Sequence of chain 1.B:
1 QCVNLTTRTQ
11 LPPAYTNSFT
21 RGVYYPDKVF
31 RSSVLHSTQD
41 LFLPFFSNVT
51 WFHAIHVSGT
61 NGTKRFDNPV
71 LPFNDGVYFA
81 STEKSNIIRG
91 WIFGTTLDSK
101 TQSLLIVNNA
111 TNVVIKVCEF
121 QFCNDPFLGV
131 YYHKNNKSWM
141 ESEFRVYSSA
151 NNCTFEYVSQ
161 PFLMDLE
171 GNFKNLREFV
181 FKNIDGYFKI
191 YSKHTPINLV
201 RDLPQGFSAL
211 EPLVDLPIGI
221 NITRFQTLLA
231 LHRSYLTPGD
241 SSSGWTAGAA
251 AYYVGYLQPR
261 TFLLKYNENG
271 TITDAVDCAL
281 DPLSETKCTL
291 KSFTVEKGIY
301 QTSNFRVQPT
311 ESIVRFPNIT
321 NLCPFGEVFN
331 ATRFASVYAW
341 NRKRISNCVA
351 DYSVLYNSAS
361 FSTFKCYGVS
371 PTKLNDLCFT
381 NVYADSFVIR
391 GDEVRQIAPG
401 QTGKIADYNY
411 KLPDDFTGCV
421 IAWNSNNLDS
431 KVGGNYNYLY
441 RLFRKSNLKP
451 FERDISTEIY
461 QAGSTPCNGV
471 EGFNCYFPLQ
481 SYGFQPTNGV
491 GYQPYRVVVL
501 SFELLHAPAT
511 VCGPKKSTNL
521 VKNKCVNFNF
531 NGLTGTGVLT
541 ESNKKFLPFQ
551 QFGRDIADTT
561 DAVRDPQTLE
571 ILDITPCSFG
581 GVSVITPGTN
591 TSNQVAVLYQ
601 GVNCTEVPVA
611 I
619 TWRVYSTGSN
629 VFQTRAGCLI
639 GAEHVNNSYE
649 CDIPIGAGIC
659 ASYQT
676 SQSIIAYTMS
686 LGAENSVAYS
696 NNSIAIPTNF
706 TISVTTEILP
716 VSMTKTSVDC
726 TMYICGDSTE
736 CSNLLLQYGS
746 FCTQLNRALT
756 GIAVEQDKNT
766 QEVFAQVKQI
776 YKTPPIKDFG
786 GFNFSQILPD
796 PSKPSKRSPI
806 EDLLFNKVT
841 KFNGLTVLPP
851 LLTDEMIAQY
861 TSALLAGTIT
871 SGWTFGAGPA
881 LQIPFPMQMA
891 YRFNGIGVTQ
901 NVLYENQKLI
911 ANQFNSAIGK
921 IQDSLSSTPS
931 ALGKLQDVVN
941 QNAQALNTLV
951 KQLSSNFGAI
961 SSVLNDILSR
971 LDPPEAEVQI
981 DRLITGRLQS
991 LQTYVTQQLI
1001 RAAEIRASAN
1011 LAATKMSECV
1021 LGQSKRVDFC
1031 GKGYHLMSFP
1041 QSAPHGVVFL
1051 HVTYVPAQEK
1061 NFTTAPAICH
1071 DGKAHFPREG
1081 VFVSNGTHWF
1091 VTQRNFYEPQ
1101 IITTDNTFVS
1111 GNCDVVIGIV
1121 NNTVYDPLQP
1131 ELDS

Binding-site contacts:
Ligand atom O5 contacts residue ASN221 of chain 1.B at 2.4 Å (h-bond).
Ligand atom O5 contacts residue THR223 of chain 1.B at 4.1 Å.
Ligand atom C1 contacts residue THR95 of chain 1.B at 3.9 Å.
Ligand atom O5 contacts residue THR95 of chain 1.B at 3.5 Å.
Ligand atom C8 contacts residue ASN221 of chain 1.B at 4.1 Å.
Ligand atom C7 contacts residue ASN221 of chain 1.B at 3.2 Å.
Ligand atom O7 contacts residue ASN221 of chain 1.B at 3.1 Å (h-bond).
Ligand atom C5 contacts residue ASN221 of chain 1.B at 3.7 Å.
Ligand atom C3 contacts residue ASN221 of chain 1.B at 3.8 Å.
Ligand atom N2 contacts residue ASN221 of chain 1.B at 2.9 Å (h-bond).
Ligand atom C4 contacts residue ASN221 of chain 1.B at 4.2 Å.
Ligand atom C1 contacts residue THR223 of chain 1.B at 4.0 Å.
Ligand atom C5 contacts residue THR223 of chain 1.B at 4.1 Å.
Ligand atom C1 contacts residue ASN221 of chain 1.B at 1.4 Å.
Ligand atom C2 contacts residue ASN221 of chain 1.B at 2.4 Å.
Ligand atom O6 contacts residue THR223 of chain 1.B at 3.8 Å.
Ligand atom O6 contacts residue THR95 of chain 1.B at 3.4 Å.

This small molecule binds to this protein.
Small molecule (SMILES): CC(=O)N[C@@H]1[C@@H](O)[C@H](O)[C@@H](CO)O[C@H]1O